A protein and the small-molecule ligand that binds it are described below.
Small molecule (SMILES): CC(C)C[C@H](NC(=O)[C@H](C)NC(=O)CNC(=O)[C@@H](N)Cc1ccccc1)C(=O)N[C@@H](CC(C)C)C(=O)N[C@@H](C)C(=O)O

Binding-site contacts:
Ligand atom C contacts residue ARG18 of chain 20.B at 4.1 Å.
Ligand atom O contacts residue ILE14 of chain 20.B at 3.1 Å.
Ligand atom N contacts residue ILE14 of chain 20.B at 3.0 Å (h-bond).
Ligand atom CD2 contacts residue HIS157 of chain 20.B at 3.7 Å.
Ligand atom CG contacts residue ILE14 of chain 20.B at 4.2 Å (hydrophobic).
Ligand atom CD1 contacts residue ILE14 of chain 20.B at 3.6 Å (hydrophobic).
Ligand atom C contacts residue ILE14 of chain 20.B at 4.2 Å (hydrophobic).
Ligand atom CE1 contacts residue ASP12 of chain 20.B at 3.5 Å.
Ligand atom C contacts residue THR16 of chain 20.B at 4.2 Å.
Ligand atom O contacts residue ARG18 of chain 20.B at 3.0 Å (salt-bridge).
Ligand atom C contacts residue ILE14 of chain 20.B at 3.6 Å (hydrophobic).
Ligand atom CD1 contacts residue TYR34 of chain 20.B at 3.0 Å (hydrophobic).
Ligand atom O contacts residue LEU15 of chain 20.B at 3.5 Å.
Ligand atom C contacts residue THR16 of chain 20.B at 3.7 Å.
Ligand atom N contacts residue ILE14 of chain 20.B at 3.5 Å.
Ligand atom CD2 contacts residue VAL32 of chain 20.B at 3.9 Å (hydrophobic).
Ligand atom CB contacts residue LEU15 of chain 20.B at 4.1 Å (hydrophobic).
Ligand atom CD2 contacts residue ASP106 of chain 20.B at 4.1 Å.
Ligand atom CG contacts residue THR17 of chain 20.B at 4.3 Å.
Ligand atom CD1 contacts residue ASP12 of chain 20.B at 3.8 Å.
Ligand atom CA contacts residue ILE14 of chain 20.B at 3.3 Å (hydrophobic).
Ligand atom O contacts residue THR17 of chain 20.B at 3.8 Å.
Ligand atom CA contacts residue ILE14 of chain 20.B at 4.0 Å (hydrophobic).
Ligand atom CD2 contacts residue THR17 of chain 20.B at 3.7 Å.
Ligand atom C contacts residue ARG18 of chain 20.B at 3.8 Å.
Ligand atom C contacts residue ILE14 of chain 20.B at 3.4 Å (hydrophobic).
Ligand atom O contacts residue ILE14 of chain 20.B at 3.5 Å (h-bond).
Ligand atom CA contacts residue ASP12 of chain 20.B at 3.7 Å.
Ligand atom CB contacts residue THR17 of chain 20.B at 4.0 Å.
Ligand atom CB contacts residue ILE14 of chain 20.B at 4.1 Å (hydrophobic).
Ligand atom N contacts residue ASP12 of chain 20.B at 4.1 Å.
Ligand atom CB contacts residue THR16 of chain 20.B at 4.2 Å.
Ligand atom CA contacts residue THR16 of chain 20.B at 3.6 Å.
Ligand atom CD1 contacts residue THR16 of chain 20.B at 3.1 Å.
Ligand atom CA contacts residue ARG18 of chain 20.B at 3.8 Å.
Ligand atom O contacts residue THR16 of chain 20.B at 3.1 Å (h-bond).
Ligand atom CG contacts residue THR16 of chain 20.B at 4.0 Å.
Ligand atom O contacts residue ARG18 of chain 20.B at 3.6 Å (salt-bridge).
Ligand atom CB contacts residue ARG18 of chain 20.B at 4.2 Å.
Ligand atom N contacts residue THR16 of chain 20.B at 2.9 Å (h-bond).

Sequence of chain 20.B:
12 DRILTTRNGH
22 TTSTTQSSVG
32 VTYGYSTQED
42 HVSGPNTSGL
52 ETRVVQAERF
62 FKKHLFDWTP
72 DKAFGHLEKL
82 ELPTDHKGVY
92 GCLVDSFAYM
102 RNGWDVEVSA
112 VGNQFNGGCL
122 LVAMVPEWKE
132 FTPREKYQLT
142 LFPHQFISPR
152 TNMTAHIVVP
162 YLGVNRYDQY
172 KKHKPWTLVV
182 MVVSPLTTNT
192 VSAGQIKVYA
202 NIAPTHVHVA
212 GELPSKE